Sequence of chain 1.C:
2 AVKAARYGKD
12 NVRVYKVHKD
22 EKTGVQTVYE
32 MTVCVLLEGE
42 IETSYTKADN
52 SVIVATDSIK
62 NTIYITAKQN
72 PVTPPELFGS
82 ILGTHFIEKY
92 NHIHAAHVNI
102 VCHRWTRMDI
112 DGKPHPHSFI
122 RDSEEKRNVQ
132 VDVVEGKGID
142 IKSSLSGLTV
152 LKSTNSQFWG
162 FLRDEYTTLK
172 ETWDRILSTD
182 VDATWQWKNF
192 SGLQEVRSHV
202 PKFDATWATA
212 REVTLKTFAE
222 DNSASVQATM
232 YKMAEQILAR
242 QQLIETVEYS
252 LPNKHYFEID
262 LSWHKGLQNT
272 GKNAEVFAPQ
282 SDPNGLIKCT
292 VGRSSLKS

Binding-site contacts:
Ligand atom N6 contacts residue ASP58 of chain 1.C at 3.7 Å.
Ligand atom O4 contacts residue THR57 of chain 1.C at 4.3 Å.
Ligand atom O4 contacts residue ILE54 of chain 1.C at 3.4 Å.
Ligand atom N5 contacts residue ALA56 of chain 1.C at 3.0 Å.
Ligand atom C4 contacts residue GLN228 of chain 1.D at 4.3 Å.
Ligand atom O4 contacts residue GLN228 of chain 1.D at 3.2 Å (h-bond).
Ligand atom N1 contacts residue PHE159 of chain 1.D at 3.6 Å.
Ligand atom C5 contacts residue ALA56 of chain 1.C at 4.1 Å (hydrophobic).
Ligand atom C4 contacts residue THR57 of chain 1.C at 4.2 Å.
Ligand atom N5 contacts residue PHE159 of chain 1.D at 3.6 Å.
Ligand atom O2 contacts residue VAL227 of chain 1.D at 3.7 Å.
Ligand atom O4 contacts residue PHE159 of chain 1.D at 4.2 Å.
Ligand atom C2 contacts residue ARG176 of chain 1.D at 4.1 Å.
Ligand atom N6 contacts residue LEU170 of chain 1.D at 4.0 Å.
Ligand atom O4 contacts residue TYR8 of chain 1.C at 4.0 Å.
Ligand atom N5 contacts residue TYR8 of chain 1.C at 4.4 Å.
Ligand atom O2 contacts residue PHE159 of chain 1.D at 4.3 Å.
Ligand atom N5 contacts residue VAL55 of chain 1.C at 3.9 Å.
Ligand atom O2 contacts residue ASN254 of chain 1.D at 4.3 Å.
Ligand atom N5 contacts residue THR57 of chain 1.C at 2.4 Å (h-bond).
Ligand atom N1 contacts residue ARG176 of chain 1.D at 3.9 Å.
Ligand atom C4 contacts residue ILE54 of chain 1.C at 4.2 Å (hydrophobic).
Ligand atom C5 contacts residue PHE159 of chain 1.D at 3.3 Å (hydrophobic).
Ligand atom C5 contacts residue ILE54 of chain 1.C at 4.3 Å (hydrophobic).
Ligand atom N3 contacts residue PHE159 of chain 1.D at 3.8 Å.
Ligand atom N1 contacts residue THR57 of chain 1.C at 4.3 Å.
Ligand atom C6 contacts residue THR57 of chain 1.C at 3.4 Å.
Ligand atom O2 contacts residue ARG176 of chain 1.D at 3.0 Å (salt-bridge).
Ligand atom N6 contacts residue ALA56 of chain 1.C at 4.0 Å.
Ligand atom C2 contacts residue PHE159 of chain 1.D at 3.9 Å (hydrophobic).
Ligand atom N5 contacts residue ILE54 of chain 1.C at 3.7 Å.
Ligand atom N6 contacts residue THR57 of chain 1.C at 3.1 Å (h-bond).
Ligand atom N6 contacts residue PHE159 of chain 1.D at 3.4 Å.
Ligand atom N3 contacts residue GLN228 of chain 1.D at 4.1 Å.
Ligand atom C6 contacts residue PHE159 of chain 1.D at 3.3 Å (hydrophobic).
Ligand atom C5 contacts residue THR57 of chain 1.C at 3.4 Å.
Ligand atom C4 contacts residue PHE159 of chain 1.D at 3.6 Å (hydrophobic).

A protein and the small-molecule ligand that binds it are described below.
Small molecule (SMILES): Nc1[nH]c(=O)[nH]c(=O)c1N

Sequence of chain 1.D:
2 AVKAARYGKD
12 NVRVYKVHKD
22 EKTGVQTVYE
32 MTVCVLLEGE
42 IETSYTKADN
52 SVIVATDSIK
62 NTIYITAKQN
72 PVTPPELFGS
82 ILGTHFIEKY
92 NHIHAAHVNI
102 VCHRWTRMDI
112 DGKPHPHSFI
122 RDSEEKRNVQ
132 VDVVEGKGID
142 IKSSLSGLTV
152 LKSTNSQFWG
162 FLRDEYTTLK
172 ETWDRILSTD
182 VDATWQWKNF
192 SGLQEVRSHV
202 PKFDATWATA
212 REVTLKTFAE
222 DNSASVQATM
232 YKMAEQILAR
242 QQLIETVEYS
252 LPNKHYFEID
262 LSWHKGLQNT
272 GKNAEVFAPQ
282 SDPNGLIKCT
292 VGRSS